Sequence of chain 1.A:
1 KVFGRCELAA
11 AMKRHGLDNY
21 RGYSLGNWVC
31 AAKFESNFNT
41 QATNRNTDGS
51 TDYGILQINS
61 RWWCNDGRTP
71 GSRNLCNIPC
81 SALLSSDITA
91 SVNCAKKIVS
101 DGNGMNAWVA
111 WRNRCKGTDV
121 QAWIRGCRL

Binding-site contacts:
Ligand atom O1 contacts residue LEU75 of chain 1.A at 4.0 Å.
Ligand atom C10 contacts residue SER72 of chain 1.A at 4.2 Å.
Ligand atom O10 contacts residue SER72 of chain 1.A at 4.0 Å.
Ligand atom O3 contacts residue ASN74 of chain 1.A at 4.5 Å.
Ligand atom O4 contacts residue ARG73 of chain 1.A at 2.7 Å (salt-bridge).
Ligand atom V1 contacts residue ARG73 of chain 1.A at 4.1 Å.
Ligand atom O10 contacts residue ASN74 of chain 1.A at 4.4 Å.
Ligand atom O1 contacts residue ASN74 of chain 1.A at 2.8 Å (h-bond).
Ligand atom O2 contacts residue MKO1 of chain 1.F at 3.0 Å.
Ligand atom C15 contacts residue ARG73 of chain 1.A at 3.6 Å.
Ligand atom C16 contacts residue SER72 of chain 1.A at 3.8 Å.
Ligand atom C16 contacts residue GLY71 of chain 1.A at 3.3 Å.
Ligand atom V1 contacts residue ASN74 of chain 1.A at 4.1 Å.
Ligand atom O2 contacts residue SER72 of chain 1.A at 4.4 Å.
Ligand atom O2 contacts residue ASN74 of chain 1.A at 3.5 Å (h-bond).
Ligand atom C10 contacts residue ARG73 of chain 1.A at 3.6 Å.
Ligand atom C11 contacts residue ARG73 of chain 1.A at 4.4 Å.
Ligand atom C16 contacts residue ARG73 of chain 1.A at 3.0 Å.
Ligand atom C15 contacts residue SER72 of chain 1.A at 4.2 Å.
Ligand atom C5 contacts residue ARG73 of chain 1.A at 3.6 Å.
Ligand atom C15 contacts residue GLY71 of chain 1.A at 4.5 Å.
Ligand atom O10 contacts residue ARG73 of chain 1.A at 2.9 Å.
Ligand atom C4 contacts residue ARG73 of chain 1.A at 3.5 Å.
Ligand atom O4 contacts residue LEU75 of chain 1.A at 4.5 Å.
Ligand atom O1 contacts residue ARG73 of chain 1.A at 3.2 Å.
Ligand atom O2 contacts residue ARG73 of chain 1.A at 4.0 Å.

A small-molecule ligand and the protein it binds are described below.
Small molecule (SMILES): Cc1[o+]ccc2c1O[V]1([O-])([O-])(O2)Oc2cc[o+]c(C)c2O1